A protein and the small-molecule ligand that binds it are described below.
Small molecule (SMILES): CC(=O)N[C@H]1[C@H](O[C@H]2[C@H](O[C@@H]3O[C@@H](C)[C@@H](O)[C@@H](O)[C@@H]3O)[C@@H](NC(C)=O)CO[C@@H]2CO)O[C@H](CO)[C@@H](O)[C@@H]1O

Binding-site contacts:
Ligand atom O7 contacts residue ARG82 of chain 1.D at 4.3 Å.
Ligand atom C3 contacts residue ASN219 of chain 1.D at 3.8 Å.
Ligand atom C8 contacts residue ASN219 of chain 1.D at 4.3 Å.
Ligand atom C2 contacts residue ARG82 of chain 1.D at 4.2 Å.
Ligand atom C7 contacts residue ASN219 of chain 1.D at 3.6 Å.
Ligand atom C2 contacts residue ASN219 of chain 1.D at 2.4 Å.
Ligand atom C5 contacts residue ASN219 of chain 1.D at 3.7 Å.
Ligand atom C1 contacts residue ARG82 of chain 1.D at 4.0 Å.
Ligand atom O5 contacts residue ASN219 of chain 1.D at 2.4 Å (h-bond).
Ligand atom C1 contacts residue ASN219 of chain 1.D at 1.4 Å.
Ligand atom O5 contacts residue PHE80 of chain 1.D at 3.6 Å.
Ligand atom C7 contacts residue ARG82 of chain 1.D at 4.5 Å.
Ligand atom C4 contacts residue ASN219 of chain 1.D at 4.2 Å.
Ligand atom C6 contacts residue PHE80 of chain 1.D at 3.9 Å (hydrophobic).
Ligand atom O7 contacts residue ASN219 of chain 1.D at 4.1 Å.
Ligand atom C7 contacts residue PRO83 of chain 1.D at 4.3 Å (hydrophobic).
Ligand atom O5 contacts residue ARG82 of chain 1.D at 4.4 Å.
Ligand atom C5 contacts residue PHE80 of chain 1.D at 4.4 Å (hydrophobic).
Ligand atom O7 contacts residue PRO83 of chain 1.D at 4.2 Å.
Ligand atom O6 contacts residue PHE80 of chain 1.D at 4.0 Å.
Ligand atom C8 contacts residue PRO83 of chain 1.D at 3.8 Å (hydrophobic).
Ligand atom N2 contacts residue ASN219 of chain 1.D at 2.9 Å (h-bond).
Ligand atom C8 contacts residue GLN217 of chain 1.D at 3.3 Å.

Sequence of chain 1.D:
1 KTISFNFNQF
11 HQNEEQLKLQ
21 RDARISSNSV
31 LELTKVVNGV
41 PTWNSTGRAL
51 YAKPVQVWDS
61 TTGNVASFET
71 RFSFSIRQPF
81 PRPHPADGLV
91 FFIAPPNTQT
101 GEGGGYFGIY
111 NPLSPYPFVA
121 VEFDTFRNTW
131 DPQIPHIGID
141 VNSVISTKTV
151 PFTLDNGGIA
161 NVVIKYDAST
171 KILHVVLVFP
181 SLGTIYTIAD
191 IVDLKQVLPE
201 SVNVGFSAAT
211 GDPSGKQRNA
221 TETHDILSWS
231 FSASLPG